Sequence of chain 1.E:
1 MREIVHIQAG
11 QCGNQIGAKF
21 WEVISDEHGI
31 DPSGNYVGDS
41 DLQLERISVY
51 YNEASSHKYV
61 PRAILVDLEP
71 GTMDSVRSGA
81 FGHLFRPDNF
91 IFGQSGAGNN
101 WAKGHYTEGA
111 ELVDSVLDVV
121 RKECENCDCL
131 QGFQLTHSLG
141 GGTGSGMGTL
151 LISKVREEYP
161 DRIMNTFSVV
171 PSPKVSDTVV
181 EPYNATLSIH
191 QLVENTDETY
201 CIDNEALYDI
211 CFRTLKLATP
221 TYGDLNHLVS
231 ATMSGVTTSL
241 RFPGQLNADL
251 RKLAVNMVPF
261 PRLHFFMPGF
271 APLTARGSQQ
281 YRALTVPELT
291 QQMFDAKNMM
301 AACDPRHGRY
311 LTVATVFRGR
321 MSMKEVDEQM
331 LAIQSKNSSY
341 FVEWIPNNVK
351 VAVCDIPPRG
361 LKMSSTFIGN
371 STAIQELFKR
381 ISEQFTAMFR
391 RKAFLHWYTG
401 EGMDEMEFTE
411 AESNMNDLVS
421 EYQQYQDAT

This protein binds this small molecule.
Small molecule (SMILES): COc1ccc(C[C@@H]2NC(=O)/C=C/C[C@@H]([C@H](C)[C@H]3O[C@@H]3c3ccccc3)OC(=O)[C@H](CC(C)C)OC(=O)[C@H](C)CNC2=O)cc1Cl

Sequence of chain 1.F:
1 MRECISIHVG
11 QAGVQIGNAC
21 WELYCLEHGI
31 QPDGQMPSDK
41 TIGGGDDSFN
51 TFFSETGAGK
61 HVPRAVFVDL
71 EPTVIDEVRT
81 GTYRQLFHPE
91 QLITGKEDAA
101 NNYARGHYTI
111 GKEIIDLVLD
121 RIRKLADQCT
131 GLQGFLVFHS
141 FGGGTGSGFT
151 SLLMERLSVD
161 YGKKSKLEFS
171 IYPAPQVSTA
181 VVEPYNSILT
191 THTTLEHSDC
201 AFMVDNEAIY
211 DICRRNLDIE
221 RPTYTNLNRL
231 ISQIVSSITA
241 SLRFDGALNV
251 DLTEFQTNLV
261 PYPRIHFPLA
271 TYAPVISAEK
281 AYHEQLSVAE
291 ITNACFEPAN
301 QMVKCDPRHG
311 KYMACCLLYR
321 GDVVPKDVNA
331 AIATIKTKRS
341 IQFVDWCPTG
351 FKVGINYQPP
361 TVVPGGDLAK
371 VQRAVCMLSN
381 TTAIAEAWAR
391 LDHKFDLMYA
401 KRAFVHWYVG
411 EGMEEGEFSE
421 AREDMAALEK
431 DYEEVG

Binding-site contacts:
Ligand atom C20 contacts residue ASN100 of chain 1.E at 3.3 Å.
Ligand atom CL1 contacts residue MET313 of chain 1.F at 2.5 Å.
Ligand atom C31 contacts residue CYS347 of chain 1.F at 3.5 Å (hydrophobic).
Ligand atom C3 contacts residue GLU254 of chain 1.F at 3.5 Å.
Ligand atom N2 contacts residue THR257 of chain 1.F at 3.5 Å (h-bond).
Ligand atom C35 contacts residue MET313 of chain 1.F at 3.6 Å (hydrophobic).
Ligand atom C7 contacts residue THR178 of chain 1.E at 3.1 Å.
Ligand atom CL1 contacts residue CYS347 of chain 1.F at 2.9 Å.
Ligand atom C20 contacts residue TRP397 of chain 1.E at 3.5 Å (hydrophobic).
Ligand atom C18 contacts residue THR257 of chain 1.F at 3.6 Å.
Ligand atom C6 contacts residue VAL179 of chain 1.E at 3.6 Å (hydrophobic).
Ligand atom O2 contacts residue PHE394 of chain 1.E at 3.2 Å.
Ligand atom C33 contacts residue THR257 of chain 1.F at 3.3 Å.
Ligand atom O5 contacts residue THR257 of chain 1.F at 3.5 Å.
Ligand atom C31 contacts residue MET313 of chain 1.F at 3.3 Å (hydrophobic).
Ligand atom C33 contacts residue PHE394 of chain 1.E at 3.6 Å (hydrophobic).
Ligand atom C10 contacts residue ASN99 of chain 1.E at 3.6 Å.
Ligand atom C23 contacts residue GLY98 of chain 1.E at 3.7 Å.
Ligand atom O7 contacts residue TRP397 of chain 1.E at 3.3 Å.
Ligand atom C23 contacts residue ASN100 of chain 1.E at 3.5 Å.
Ligand atom O8 contacts residue MET313 of chain 1.F at 3.0 Å (h-bond).
Ligand atom C49 contacts residue GLU254 of chain 1.F at 3.6 Å.
Ligand atom C19 contacts residue TRP397 of chain 1.E at 3.7 Å (hydrophobic).
Ligand atom C9 contacts residue ASN99 of chain 1.E at 3.5 Å.
Ligand atom O3 contacts residue THR257 of chain 1.F at 2.9 Å (h-bond).
Ligand atom C12 contacts residue THR257 of chain 1.F at 3.5 Å.
Ligand atom C16 contacts residue THR253 of chain 1.F at 3.6 Å.
Ligand atom C32 contacts residue MET313 of chain 1.F at 3.5 Å (hydrophobic).
Ligand atom O2 contacts residue VAL179 of chain 1.E at 3.6 Å.
Ligand atom C8 contacts residue THR178 of chain 1.E at 3.0 Å.
Ligand atom C4 contacts residue LYS352 of chain 1.F at 3.4 Å.
Ligand atom O2 contacts residue THR257 of chain 1.F at 2.9 Å (h-bond).
Ligand atom O4 contacts residue ASN99 of chain 1.E at 3.2 Å (h-bond).
Ligand atom CL1 contacts residue PRO348 of chain 1.F at 2.7 Å.
Ligand atom C34 contacts residue ASN258 of chain 1.F at 3.7 Å.
Ligand atom O1 contacts residue LYS352 of chain 1.F at 3.0 Å (salt-bridge).
Ligand atom C8 contacts residue ASN99 of chain 1.E at 3.2 Å.
Ligand atom C35 contacts residue VAL260 of chain 1.F at 3.3 Å (hydrophobic).
Ligand atom C6 contacts residue THR257 of chain 1.F at 3.4 Å.
Ligand atom C34 contacts residue THR257 of chain 1.F at 3.0 Å.